A protein and the small-molecule ligand that binds it are described below.
Small molecule (SMILES): N[C@@H](Cc1ccccc1)C(=O)O

Sequence of chain 1.C:
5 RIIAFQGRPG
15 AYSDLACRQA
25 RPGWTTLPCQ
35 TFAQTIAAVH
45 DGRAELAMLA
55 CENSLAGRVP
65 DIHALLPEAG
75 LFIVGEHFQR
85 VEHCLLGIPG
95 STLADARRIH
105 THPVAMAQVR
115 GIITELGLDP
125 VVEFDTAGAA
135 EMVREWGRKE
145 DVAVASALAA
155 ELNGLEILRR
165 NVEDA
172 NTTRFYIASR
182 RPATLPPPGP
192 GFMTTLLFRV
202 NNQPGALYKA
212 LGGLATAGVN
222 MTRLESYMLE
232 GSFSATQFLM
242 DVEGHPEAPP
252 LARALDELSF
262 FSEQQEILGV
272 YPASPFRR

Sequence of chain 1.D:
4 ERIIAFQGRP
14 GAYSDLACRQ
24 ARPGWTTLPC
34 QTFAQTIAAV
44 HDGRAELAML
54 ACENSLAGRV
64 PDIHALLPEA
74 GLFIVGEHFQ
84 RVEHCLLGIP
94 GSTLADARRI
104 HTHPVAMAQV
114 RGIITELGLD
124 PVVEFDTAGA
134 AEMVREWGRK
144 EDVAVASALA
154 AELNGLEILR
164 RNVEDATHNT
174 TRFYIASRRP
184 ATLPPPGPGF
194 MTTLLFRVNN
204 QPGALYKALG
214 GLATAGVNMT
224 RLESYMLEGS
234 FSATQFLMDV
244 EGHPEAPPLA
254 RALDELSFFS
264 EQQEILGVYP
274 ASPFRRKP

Binding-site contacts:
Ligand atom N contacts residue GLN204 of chain 1.C at 3.8 Å.
Ligand atom CE2 contacts residue THR237 of chain 1.C at 3.6 Å.
Ligand atom CD1 contacts residue PHE239 of chain 1.C at 3.5 Å (hydrophobic).
Ligand atom CA contacts residue MET222 of chain 1.D at 3.8 Å (hydrophobic).
Ligand atom OXT contacts residue ASN221 of chain 1.D at 3.6 Å.
Ligand atom OXT contacts residue GLN204 of chain 1.C at 3.6 Å (h-bond).
Ligand atom CD1 contacts residue LEU208 of chain 1.C at 3.6 Å (hydrophobic).
Ligand atom CG contacts residue PHE239 of chain 1.C at 3.7 Å (hydrophobic).
Ligand atom CE1 contacts residue LEU208 of chain 1.C at 3.7 Å (hydrophobic).
Ligand atom CE2 contacts residue MET222 of chain 1.D at 3.4 Å (hydrophobic).
Ligand atom N contacts residue MET222 of chain 1.D at 2.6 Å (h-bond).
Ligand atom CE2 contacts residue PHE239 of chain 1.C at 3.7 Å (hydrophobic).
Ligand atom CA contacts residue ASN202 of chain 1.C at 3.6 Å.
Ligand atom N contacts residue ASN221 of chain 1.D at 2.7 Å (h-bond).
Ligand atom CA contacts residue GLN204 of chain 1.C at 3.3 Å.
Ligand atom CB contacts residue VAL201 of chain 1.C at 3.8 Å (hydrophobic).
Ligand atom O contacts residue ALA207 of chain 1.C at 2.8 Å (h-bond).
Ligand atom CE1 contacts residue PHE239 of chain 1.C at 3.5 Å (hydrophobic).
Ligand atom OXT contacts residue MET222 of chain 1.D at 3.2 Å (h-bond).
Ligand atom CE2 contacts residue ARG224 of chain 1.D at 3.8 Å.
Ligand atom C contacts residue GLN204 of chain 1.C at 3.1 Å.
Ligand atom CD2 contacts residue PHE239 of chain 1.C at 3.7 Å (hydrophobic).
Ligand atom CE1 contacts residue MET222 of chain 1.D at 3.2 Å (hydrophobic).
Ligand atom CB contacts residue ASN202 of chain 1.C at 3.8 Å.
Ligand atom C contacts residue LEU208 of chain 1.C at 3.9 Å (hydrophobic).
Ligand atom O contacts residue GLY206 of chain 1.C at 3.4 Å (h-bond).
Ligand atom CG contacts residue MET222 of chain 1.D at 3.5 Å (hydrophobic).
Ligand atom CZ contacts residue MET222 of chain 1.D at 3.6 Å (hydrophobic).
Ligand atom C contacts residue ALA207 of chain 1.C at 3.8 Å (hydrophobic).
Ligand atom CD2 contacts residue THR237 of chain 1.C at 3.6 Å.
Ligand atom CE2 contacts residue THR223 of chain 1.D at 3.5 Å.
Ligand atom CD2 contacts residue MET222 of chain 1.D at 3.2 Å (hydrophobic).
Ligand atom CD1 contacts residue MET222 of chain 1.D at 3.6 Å (hydrophobic).
Ligand atom O contacts residue LEU208 of chain 1.C at 2.8 Å (h-bond).
Ligand atom CA contacts residue ASN221 of chain 1.D at 3.5 Å.
Ligand atom CZ contacts residue ARG224 of chain 1.D at 3.7 Å.
Ligand atom N contacts residue ASN203 of chain 1.C at 3.5 Å (h-bond).
Ligand atom O contacts residue GLN204 of chain 1.C at 3.3 Å (h-bond).
Ligand atom CZ contacts residue PHE239 of chain 1.C at 3.5 Å (hydrophobic).
Ligand atom OXT contacts residue GLY206 of chain 1.C at 3.8 Å.